Sequence of chain 1.A:
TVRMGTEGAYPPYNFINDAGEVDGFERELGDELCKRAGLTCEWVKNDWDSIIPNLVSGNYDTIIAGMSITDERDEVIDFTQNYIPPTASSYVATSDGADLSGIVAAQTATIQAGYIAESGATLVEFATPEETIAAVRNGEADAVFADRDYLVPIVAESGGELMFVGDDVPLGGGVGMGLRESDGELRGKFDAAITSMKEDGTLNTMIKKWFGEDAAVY

Binding-site contacts:
Ligand atom CA contacts residue GLY71 of chain 1.A at 4.0 Å.
Ligand atom NZ contacts residue TYR15 of chain 1.A at 3.3 Å.
Ligand atom OXT contacts residue ILE116 of chain 1.A at 2.8 Å (h-bond).
Ligand atom OXT contacts residue THR115 of chain 1.A at 3.1 Å.
Ligand atom C contacts residue SER73 of chain 1.A at 3.9 Å.
Ligand atom O contacts residue TRP53 of chain 1.A at 4.3 Å.
Ligand atom CG contacts residue GLY71 of chain 1.A at 3.5 Å.
Ligand atom C contacts residue THR115 of chain 1.A at 4.3 Å.
Ligand atom N contacts residue GLY71 of chain 1.A at 3.0 Å (h-bond).
Ligand atom CA contacts residue GLN117 of chain 1.A at 3.5 Å.
Ligand atom CE contacts residue GLN112 of chain 1.A at 3.3 Å.
Ligand atom O contacts residue SER73 of chain 1.A at 2.8 Å (h-bond).
Ligand atom CE contacts residue ALA70 of chain 1.A at 4.2 Å (hydrophobic).
Ligand atom NZ contacts residue GLN112 of chain 1.A at 2.7 Å (h-bond).
Ligand atom C contacts residue GLN117 of chain 1.A at 4.2 Å.
Ligand atom N contacts residue SER73 of chain 1.A at 2.9 Å (h-bond).
Ligand atom CD contacts residue TYR15 of chain 1.A at 3.5 Å (hydrophobic).
Ligand atom O contacts residue ARG78 of chain 1.A at 2.7 Å (salt-bridge).
Ligand atom CD contacts residue THR115 of chain 1.A at 4.0 Å.
Ligand atom CE contacts residue TRP53 of chain 1.A at 3.7 Å (hydrophobic).
Ligand atom CE contacts residue TYR15 of chain 1.A at 3.7 Å (hydrophobic).
Ligand atom OXT contacts residue GLN117 of chain 1.A at 3.9 Å.
Ligand atom C contacts residue ILE116 of chain 1.A at 3.9 Å (hydrophobic).
Ligand atom CB contacts residue TYR15 of chain 1.A at 4.0 Å (hydrophobic).
Ligand atom CE contacts residue GLU12 of chain 1.A at 3.5 Å.
Ligand atom CB contacts residue THR115 of chain 1.A at 4.0 Å.
Ligand atom NZ contacts residue GLU12 of chain 1.A at 2.7 Å (salt-bridge).
Ligand atom NZ contacts residue PRO134 of chain 1.A at 3.5 Å.
Ligand atom CD contacts residue GLN112 of chain 1.A at 3.5 Å.
Ligand atom C contacts residue ARG78 of chain 1.A at 3.5 Å.
Ligand atom CG contacts residue THR115 of chain 1.A at 4.0 Å.
Ligand atom CG contacts residue TYR15 of chain 1.A at 4.0 Å (hydrophobic).
Ligand atom O contacts residue MET72 of chain 1.A at 3.6 Å.
Ligand atom CB contacts residue GLY71 of chain 1.A at 4.1 Å.
Ligand atom OXT contacts residue ARG78 of chain 1.A at 2.9 Å (salt-bridge).
Ligand atom O contacts residue GLY71 of chain 1.A at 3.9 Å.
Ligand atom CB contacts residue GLN117 of chain 1.A at 3.4 Å.
Ligand atom CA contacts residue ILE116 of chain 1.A at 3.9 Å (hydrophobic).
Ligand atom CA contacts residue SER73 of chain 1.A at 3.7 Å.
Ligand atom CG contacts residue TRP53 of chain 1.A at 3.9 Å (hydrophobic).

The protein below binds the small molecule below.
Small molecule (SMILES): N[C@@H](CCCC[NH3+])C(=O)O